Binding-site contacts:
Ligand atom C5 contacts residue LEU918 of chain 1.C at 3.8 Å (hydrophobic).
Ligand atom C2 contacts residue GLN1067 of chain 1.C at 3.8 Å.
Ligand atom O7 contacts residue ASN713 of chain 1.C at 3.3 Å (h-bond).
Ligand atom C7 contacts residue ASN713 of chain 1.C at 3.3 Å.
Ligand atom O5 contacts residue ASN713 of chain 1.C at 2.3 Å (h-bond).
Ligand atom O6 contacts residue LEU918 of chain 1.C at 4.4 Å.
Ligand atom C8 contacts residue ASN713 of chain 1.C at 4.5 Å.
Ligand atom C5 contacts residue ASN713 of chain 1.C at 3.6 Å.
Ligand atom O4 contacts residue LEU918 of chain 1.C at 4.0 Å.
Ligand atom C6 contacts residue LEU918 of chain 1.C at 4.1 Å (hydrophobic).
Ligand atom C6 contacts residue GLN922 of chain 1.C at 3.8 Å.
Ligand atom O7 contacts residue GLN1067 of chain 1.C at 3.4 Å (h-bond).
Ligand atom C7 contacts residue LEU918 of chain 1.C at 3.8 Å (hydrophobic).
Ligand atom C3 contacts residue ASN713 of chain 1.C at 3.8 Å.
Ligand atom O5 contacts residue GLN1067 of chain 1.C at 3.4 Å (h-bond).
Ligand atom C1 contacts residue LEU918 of chain 1.C at 4.4 Å (hydrophobic).
Ligand atom C1 contacts residue GLN1067 of chain 1.C at 3.4 Å.
Ligand atom C4 contacts residue ASN713 of chain 1.C at 4.2 Å.
Ligand atom C5 contacts residue GLN922 of chain 1.C at 4.2 Å.
Ligand atom C4 contacts residue LEU918 of chain 1.C at 4.4 Å (hydrophobic).
Ligand atom O7 contacts residue LEU918 of chain 1.C at 3.4 Å.
Ligand atom C1 contacts residue ASN713 of chain 1.C at 1.4 Å.
Ligand atom C2 contacts residue ASN713 of chain 1.C at 2.5 Å.
Ligand atom N2 contacts residue ASN713 of chain 1.C at 2.9 Å (h-bond).
Ligand atom C7 contacts residue GLN1067 of chain 1.C at 4.3 Å.
Ligand atom O6 contacts residue GLN922 of chain 1.C at 2.9 Å (h-bond).
Ligand atom C8 contacts residue LEU918 of chain 1.C at 4.0 Å (hydrophobic).
Ligand atom O6 contacts residue PHE714 of chain 1.C at 4.2 Å.
Ligand atom N2 contacts residue GLN1067 of chain 1.C at 4.5 Å.

Sequence of chain 1.C:
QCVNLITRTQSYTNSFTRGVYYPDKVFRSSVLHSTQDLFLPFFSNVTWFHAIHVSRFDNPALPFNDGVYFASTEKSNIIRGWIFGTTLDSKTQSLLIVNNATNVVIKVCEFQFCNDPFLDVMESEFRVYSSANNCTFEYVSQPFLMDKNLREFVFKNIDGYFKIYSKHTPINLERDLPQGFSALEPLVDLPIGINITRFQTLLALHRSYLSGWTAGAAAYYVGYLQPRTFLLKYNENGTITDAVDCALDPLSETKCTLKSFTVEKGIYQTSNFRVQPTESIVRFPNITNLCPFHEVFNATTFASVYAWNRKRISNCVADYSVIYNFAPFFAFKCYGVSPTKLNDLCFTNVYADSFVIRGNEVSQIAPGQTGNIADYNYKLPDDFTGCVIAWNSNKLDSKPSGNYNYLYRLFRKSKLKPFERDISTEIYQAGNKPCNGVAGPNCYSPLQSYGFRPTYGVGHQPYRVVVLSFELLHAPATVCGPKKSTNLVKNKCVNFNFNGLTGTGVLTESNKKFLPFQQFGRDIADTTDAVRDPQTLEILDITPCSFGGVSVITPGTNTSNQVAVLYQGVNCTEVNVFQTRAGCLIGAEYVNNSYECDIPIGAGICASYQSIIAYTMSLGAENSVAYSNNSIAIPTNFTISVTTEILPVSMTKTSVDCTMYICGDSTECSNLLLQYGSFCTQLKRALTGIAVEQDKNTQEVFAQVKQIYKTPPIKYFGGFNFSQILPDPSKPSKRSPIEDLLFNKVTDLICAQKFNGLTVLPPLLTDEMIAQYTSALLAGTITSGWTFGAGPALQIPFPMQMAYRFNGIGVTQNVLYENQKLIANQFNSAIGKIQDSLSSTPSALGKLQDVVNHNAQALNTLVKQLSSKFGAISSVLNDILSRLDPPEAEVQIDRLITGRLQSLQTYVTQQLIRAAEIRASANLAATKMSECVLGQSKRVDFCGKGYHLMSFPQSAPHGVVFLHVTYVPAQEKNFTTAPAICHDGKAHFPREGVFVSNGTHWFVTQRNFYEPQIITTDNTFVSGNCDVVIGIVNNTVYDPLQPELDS

A small-molecule ligand and the protein it binds are described below.
Small molecule (SMILES): CC(=O)N[C@H]1[C@H](O[C@H]2[C@H](O)[C@@H](NC(C)=O)CO[C@@H]2CO)O[C@H](CO)[C@@H](O)[C@@H]1O